Binding-site contacts:
Ligand atom C7 contacts residue GLY105 of chain 1.D at 3.9 Å.
Ligand atom C7 contacts residue ASN131 of chain 1.D at 3.8 Å.
Ligand atom O3 contacts residue ASP87 of chain 1.D at 2.5 Å (salt-bridge).
Ligand atom C2 contacts residue LEU215 of chain 1.D at 4.2 Å (hydrophobic).
Ligand atom O3 contacts residue GLY104 of chain 1.D at 4.0 Å.
Ligand atom O7 contacts residue GLY104 of chain 1.D at 3.6 Å.
Ligand atom C4 contacts residue PHE129 of chain 1.D at 3.7 Å (hydrophobic).
Ligand atom C5 contacts residue PHE129 of chain 1.D at 3.8 Å (hydrophobic).
Ligand atom O6 contacts residue PHE129 of chain 1.D at 4.2 Å.
Ligand atom C4 contacts residue GLY214 of chain 1.D at 4.4 Å.
Ligand atom O4 contacts residue ALA86 of chain 1.D at 4.3 Å.
Ligand atom O7 contacts residue LEU215 of chain 1.D at 3.5 Å.
Ligand atom O7 contacts residue PRO103 of chain 1.D at 4.2 Å.
Ligand atom O7 contacts residue GLY105 of chain 1.D at 3.1 Å (h-bond).
Ligand atom C4 contacts residue LEU215 of chain 1.D at 4.2 Å (hydrophobic).
Ligand atom C6 contacts residue HIS219 of chain 1.D at 3.7 Å.
Ligand atom C3 contacts residue PHE129 of chain 1.D at 3.4 Å (hydrophobic).
Ligand atom O5 contacts residue LEU215 of chain 1.D at 4.0 Å.
Ligand atom O4 contacts residue LEU215 of chain 1.D at 3.0 Å (h-bond).
Ligand atom N2 contacts residue ASN131 of chain 1.D at 3.4 Å (h-bond).
Ligand atom O4 contacts residue GLY214 of chain 1.D at 3.2 Å.
Ligand atom C2 contacts residue ASN131 of chain 1.D at 4.1 Å.
Ligand atom C3 contacts residue ASP87 of chain 1.D at 3.6 Å.
Ligand atom C6 contacts residue GLY214 of chain 1.D at 4.4 Å.
Ligand atom O6 contacts residue HIS219 of chain 1.D at 3.0 Å (h-bond).
Ligand atom C8 contacts residue TRP133 of chain 1.D at 4.3 Å (hydrophobic).
Ligand atom C5 contacts residue LEU215 of chain 1.D at 4.3 Å (hydrophobic).
Ligand atom O3 contacts residue GLY105 of chain 1.D at 3.1 Å (h-bond).
Ligand atom C6 contacts residue SER216 of chain 1.D at 3.3 Å.
Ligand atom C6 contacts residue LEU215 of chain 1.D at 3.8 Å (hydrophobic).
Ligand atom O3 contacts residue ASN131 of chain 1.D at 3.1 Å (h-bond).
Ligand atom C7 contacts residue LEU215 of chain 1.D at 4.2 Å (hydrophobic).
Ligand atom C3 contacts residue GLY105 of chain 1.D at 4.4 Å.
Ligand atom C8 contacts residue ASN131 of chain 1.D at 4.0 Å.
Ligand atom O1 contacts residue LEU215 of chain 1.D at 4.2 Å.
Ligand atom C3 contacts residue ASN131 of chain 1.D at 3.6 Å.
Ligand atom O6 contacts residue SER216 of chain 1.D at 2.8 Å (h-bond).
Ligand atom O3 contacts residue PHE129 of chain 1.D at 3.8 Å.
Ligand atom C4 contacts residue ASP87 of chain 1.D at 3.7 Å.
Ligand atom O4 contacts residue ASP87 of chain 1.D at 2.7 Å (salt-bridge).

Sequence of chain 1.D:
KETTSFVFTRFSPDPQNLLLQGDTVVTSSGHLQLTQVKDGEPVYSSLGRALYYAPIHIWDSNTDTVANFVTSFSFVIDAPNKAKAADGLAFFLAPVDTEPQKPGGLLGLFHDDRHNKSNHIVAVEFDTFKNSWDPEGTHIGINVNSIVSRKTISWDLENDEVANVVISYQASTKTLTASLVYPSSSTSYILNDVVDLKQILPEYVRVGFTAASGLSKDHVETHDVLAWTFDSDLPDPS

This small molecule binds to this protein.
Small molecule (SMILES): CC(=O)N[C@@H]1[C@@H](O)[C@@H](O)[C@@H](CO)O[C@H]1O